Sequence of chain 3.B:
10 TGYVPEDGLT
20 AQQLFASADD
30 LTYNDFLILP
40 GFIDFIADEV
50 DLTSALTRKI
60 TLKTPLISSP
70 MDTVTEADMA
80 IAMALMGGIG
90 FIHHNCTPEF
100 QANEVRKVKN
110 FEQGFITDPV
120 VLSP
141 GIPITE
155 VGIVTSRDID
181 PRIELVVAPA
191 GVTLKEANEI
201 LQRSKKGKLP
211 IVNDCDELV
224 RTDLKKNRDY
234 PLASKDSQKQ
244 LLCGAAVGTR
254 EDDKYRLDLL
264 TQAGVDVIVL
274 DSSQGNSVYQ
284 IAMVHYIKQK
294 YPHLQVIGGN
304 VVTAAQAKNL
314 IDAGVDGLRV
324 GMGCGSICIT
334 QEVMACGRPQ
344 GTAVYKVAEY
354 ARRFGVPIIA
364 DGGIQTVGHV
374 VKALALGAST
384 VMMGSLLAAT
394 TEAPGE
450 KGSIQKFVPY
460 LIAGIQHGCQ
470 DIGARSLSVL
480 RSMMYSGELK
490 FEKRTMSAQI

Binding-site contacts:
Ligand atom O2P contacts residue SER329 of chain 3.B at 2.6 Å (h-bond).
Ligand atom O5' contacts residue GLY328 of chain 3.B at 3.2 Å.
Ligand atom O3P contacts residue GLY366 of chain 3.B at 2.9 Å (h-bond).
Ligand atom O3P contacts residue GLY328 of chain 3.B at 2.9 Å.
Ligand atom C8 contacts residue MET70 of chain 3.B at 3.8 Å (hydrophobic).
Ligand atom O3P contacts residue GLY365 of chain 3.B at 3.8 Å.
Ligand atom O3' contacts residue ARG322 of chain 3.B at 2.9 Å (salt-bridge).
Ligand atom C5' contacts residue MET70 of chain 3.B at 3.6 Å (hydrophobic).
Ligand atom N9 contacts residue SER329 of chain 3.B at 3.6 Å (h-bond).
Ligand atom C3' contacts residue ARG322 of chain 3.B at 3.6 Å.
Ligand atom O3' contacts residue ASP364 of chain 3.B at 2.6 Å (salt-bridge).
Ligand atom C3' contacts residue ASP364 of chain 3.B at 3.4 Å.
Ligand atom O2' contacts residue ASP364 of chain 3.B at 2.8 Å (salt-bridge).
Ligand atom O3P contacts residue SER329 of chain 3.B at 3.6 Å (h-bond).
Ligand atom O1P contacts residue SER388 of chain 3.B at 3.7 Å.
Ligand atom C4 contacts residue SER329 of chain 3.B at 3.5 Å.
Ligand atom P contacts residue SER388 of chain 3.B at 3.5 Å.
Ligand atom N3 contacts residue SER329 of chain 3.B at 3.7 Å.
Ligand atom O2' contacts residue ARG322 of chain 3.B at 3.4 Å (salt-bridge).
Ligand atom N7 contacts residue CYS331 of chain 3.B at 2.8 Å (h-bond).
Ligand atom C6 contacts residue CYS331 of chain 3.B at 1.9 Å (hydrophobic).
Ligand atom C5 contacts residue CYS331 of chain 3.B at 2.5 Å (hydrophobic).
Ligand atom O4' contacts residue SER329 of chain 3.B at 3.4 Å (h-bond).
Ligand atom N1 contacts residue GLN334 of chain 3.B at 3.4 Å (h-bond).
Ligand atom O2P contacts residue SER388 of chain 3.B at 2.7 Å (h-bond).
Ligand atom N1 contacts residue CYS331 of chain 3.B at 3.1 Å (h-bond).
Ligand atom O5' contacts residue SER329 of chain 3.B at 3.4 Å (h-bond).
Ligand atom O5' contacts residue GLY365 of chain 3.B at 3.6 Å.
Ligand atom O4' contacts residue GLY328 of chain 3.B at 3.8 Å.
Ligand atom O1P contacts residue GLY387 of chain 3.B at 3.0 Å (h-bond).
Ligand atom C2 contacts residue GLN334 of chain 3.B at 3.7 Å.
Ligand atom C3' contacts residue SER68 of chain 3.B at 3.3 Å.
Ligand atom C2' contacts residue ARG322 of chain 3.B at 3.6 Å.
Ligand atom O3' contacts residue SER68 of chain 3.B at 2.8 Å (h-bond).
Ligand atom C6 contacts residue ILE330 of chain 3.B at 3.8 Å (hydrophobic).
Ligand atom P contacts residue GLY328 of chain 3.B at 3.8 Å.
Ligand atom O3' contacts residue MET385 of chain 3.B at 3.5 Å (h-bond).
Ligand atom C4' contacts residue ASP364 of chain 3.B at 3.3 Å.
Ligand atom C2' contacts residue ASP364 of chain 3.B at 3.9 Å.
Ligand atom P contacts residue SER329 of chain 3.B at 3.8 Å.

A protein and the small-molecule ligand that binds it are described below.
Small molecule (SMILES): O=P(O)(O)OC[C@H]1O[C@@H](n2cnc3c(Cl)[nH+]cnc32)[C@H](O)[C@@H]1O